Binding-site contacts:
Ligand atom C7 contacts residue HIS1096 of chain 1.C at 4.5 Å.
Ligand atom C1 contacts residue HIS1096 of chain 1.C at 4.0 Å.
Ligand atom C4 contacts residue HIS1096 of chain 1.C at 4.0 Å.
Ligand atom C7 contacts residue ASN1093 of chain 1.C at 3.5 Å.
Ligand atom C2 contacts residue THR1095 of chain 1.C at 4.0 Å.
Ligand atom C4 contacts residue ASN1093 of chain 1.C at 4.2 Å.
Ligand atom C1 contacts residue THR1095 of chain 1.C at 3.8 Å.
Ligand atom O5 contacts residue ASN1093 of chain 1.C at 2.4 Å (h-bond).
Ligand atom O4 contacts residue HIS1096 of chain 1.C at 3.6 Å.
Ligand atom O7 contacts residue ASN1093 of chain 1.C at 3.7 Å.
Ligand atom N2 contacts residue THR1095 of chain 1.C at 3.7 Å.
Ligand atom C1 contacts residue ASN1093 of chain 1.C at 1.4 Å.
Ligand atom N2 contacts residue ASN1093 of chain 1.C at 2.9 Å (h-bond).
Ligand atom C3 contacts residue HIS1096 of chain 1.C at 4.0 Å.
Ligand atom C5 contacts residue HIS1096 of chain 1.C at 3.4 Å.
Ligand atom C6 contacts residue PHE1098 of chain 1.C at 3.5 Å (hydrophobic).
Ligand atom O5 contacts residue HIS1096 of chain 1.C at 4.0 Å.
Ligand atom O6 contacts residue PHE1098 of chain 1.C at 4.4 Å.
Ligand atom C5 contacts residue ASN1093 of chain 1.C at 3.7 Å.
Ligand atom C5 contacts residue PHE1098 of chain 1.C at 4.1 Å (hydrophobic).
Ligand atom C3 contacts residue ASN1093 of chain 1.C at 3.8 Å.
Ligand atom C3 contacts residue THR1095 of chain 1.C at 3.8 Å.
Ligand atom C8 contacts residue ASN1093 of chain 1.C at 3.8 Å.
Ligand atom C6 contacts residue HIS1096 of chain 1.C at 4.3 Å.
Ligand atom C2 contacts residue ASN1093 of chain 1.C at 2.5 Å.
Ligand atom O5 contacts residue PHE1098 of chain 1.C at 3.8 Å.

This protein binds this small molecule.
Small molecule (SMILES): CC(=O)N[C@H]1[C@H](O[C@H]2[C@H](O)[C@@H](NC(C)=O)CO[C@@H]2CO)O[C@H](CO)[C@@H](O)[C@@H]1O

Sequence of chain 1.C:
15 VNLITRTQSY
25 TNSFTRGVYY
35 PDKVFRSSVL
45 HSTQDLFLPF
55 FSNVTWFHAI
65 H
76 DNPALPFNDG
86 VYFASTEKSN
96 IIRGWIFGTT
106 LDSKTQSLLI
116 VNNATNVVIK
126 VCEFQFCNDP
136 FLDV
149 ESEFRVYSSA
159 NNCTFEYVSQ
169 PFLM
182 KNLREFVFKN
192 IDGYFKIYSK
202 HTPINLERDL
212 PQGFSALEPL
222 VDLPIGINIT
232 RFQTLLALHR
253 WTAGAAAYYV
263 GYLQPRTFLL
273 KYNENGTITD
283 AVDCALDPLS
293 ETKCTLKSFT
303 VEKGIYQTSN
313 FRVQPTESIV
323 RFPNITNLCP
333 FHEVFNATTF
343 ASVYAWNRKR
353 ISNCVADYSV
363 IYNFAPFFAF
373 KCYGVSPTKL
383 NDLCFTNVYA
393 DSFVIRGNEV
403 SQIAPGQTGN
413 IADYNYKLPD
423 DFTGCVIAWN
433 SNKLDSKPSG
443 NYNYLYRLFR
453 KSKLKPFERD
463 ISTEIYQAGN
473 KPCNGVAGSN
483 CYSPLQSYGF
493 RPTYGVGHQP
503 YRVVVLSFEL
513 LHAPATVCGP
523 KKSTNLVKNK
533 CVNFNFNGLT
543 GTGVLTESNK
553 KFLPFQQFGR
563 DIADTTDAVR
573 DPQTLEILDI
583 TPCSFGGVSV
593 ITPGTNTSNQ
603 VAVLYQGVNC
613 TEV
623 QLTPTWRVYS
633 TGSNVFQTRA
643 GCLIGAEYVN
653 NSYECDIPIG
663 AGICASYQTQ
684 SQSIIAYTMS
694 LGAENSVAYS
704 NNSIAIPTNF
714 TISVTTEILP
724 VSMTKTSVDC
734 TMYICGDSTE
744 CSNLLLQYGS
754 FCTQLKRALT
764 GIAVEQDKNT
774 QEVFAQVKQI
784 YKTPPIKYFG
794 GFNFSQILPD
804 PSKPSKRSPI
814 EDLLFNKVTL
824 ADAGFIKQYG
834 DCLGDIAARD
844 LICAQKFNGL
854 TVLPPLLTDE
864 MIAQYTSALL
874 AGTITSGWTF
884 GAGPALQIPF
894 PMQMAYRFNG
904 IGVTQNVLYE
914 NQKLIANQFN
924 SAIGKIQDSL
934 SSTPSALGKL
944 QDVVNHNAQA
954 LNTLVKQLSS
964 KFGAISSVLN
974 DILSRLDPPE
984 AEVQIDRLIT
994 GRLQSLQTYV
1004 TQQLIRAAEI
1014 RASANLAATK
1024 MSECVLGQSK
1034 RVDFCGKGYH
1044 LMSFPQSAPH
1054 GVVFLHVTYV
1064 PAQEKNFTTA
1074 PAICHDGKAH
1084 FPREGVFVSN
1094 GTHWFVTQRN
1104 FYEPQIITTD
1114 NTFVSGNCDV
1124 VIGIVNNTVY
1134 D